Binding-site contacts:
Ligand atom C1 contacts residue GLN15 of chain 2.C at 4.2 Å.
Ligand atom C7 contacts residue GLN15 of chain 2.C at 3.7 Å.
Ligand atom C1 contacts residue ASN23 of chain 2.C at 1.5 Å.
Ligand atom O7 contacts residue GLN15 of chain 2.C at 3.2 Å (h-bond).
Ligand atom C5 contacts residue ASN23 of chain 2.C at 3.7 Å.
Ligand atom O7 contacts residue ASN23 of chain 2.C at 2.8 Å (h-bond).
Ligand atom N2 contacts residue GLN15 of chain 2.C at 3.8 Å.
Ligand atom C3 contacts residue GLN15 of chain 2.C at 4.4 Å.
Ligand atom C4 contacts residue ASN23 of chain 2.C at 4.3 Å.
Ligand atom O5 contacts residue ASN23 of chain 2.C at 2.5 Å (h-bond).
Ligand atom C3 contacts residue ASN23 of chain 2.C at 3.6 Å.
Ligand atom C2 contacts residue GLN15 of chain 2.C at 3.5 Å.
Ligand atom N2 contacts residue ASN23 of chain 2.C at 3.3 Å (h-bond).
Ligand atom C2 contacts residue ASN23 of chain 2.C at 2.4 Å.
Ligand atom C7 contacts residue ASN23 of chain 2.C at 3.4 Å.
Ligand atom O3 contacts residue ASN23 of chain 2.C at 3.1 Å (h-bond).

The protein below binds the small molecule below.
Small molecule (SMILES): CC(=O)N[C@@H]1[C@@H](O)[C@H](O)[C@@H](CO)O[C@H]1O

Sequence of chain 2.C:
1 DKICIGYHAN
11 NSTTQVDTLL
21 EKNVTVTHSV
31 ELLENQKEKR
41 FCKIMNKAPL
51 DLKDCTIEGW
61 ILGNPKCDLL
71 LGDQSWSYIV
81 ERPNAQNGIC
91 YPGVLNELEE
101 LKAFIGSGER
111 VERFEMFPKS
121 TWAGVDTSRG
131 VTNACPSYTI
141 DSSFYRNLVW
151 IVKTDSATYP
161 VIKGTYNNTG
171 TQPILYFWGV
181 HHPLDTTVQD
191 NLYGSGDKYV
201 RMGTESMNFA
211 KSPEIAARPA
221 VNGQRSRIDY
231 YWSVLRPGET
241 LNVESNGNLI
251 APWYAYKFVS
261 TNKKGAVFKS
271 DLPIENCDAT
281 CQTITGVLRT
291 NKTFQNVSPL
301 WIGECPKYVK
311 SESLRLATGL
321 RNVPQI